Binding-site contacts:
Ligand atom C7 contacts residue ILE95 of chain 34.A at 4.3 Å (hydrophobic).
Ligand atom C3 contacts residue ILE183 of chain 34.A at 3.7 Å (hydrophobic).
Ligand atom O contacts residue LEU107 of chain 34.A at 4.4 Å.
Ligand atom C7 contacts residue PHE240 of chain 34.A at 3.9 Å (hydrophobic).
Ligand atom C6 contacts residue ILE95 of chain 34.A at 4.1 Å (hydrophobic).
Ligand atom C7 contacts residue TYR192 of chain 34.A at 4.4 Å (hydrophobic).
Ligand atom C2 contacts residue ILE183 of chain 34.A at 4.2 Å (hydrophobic).
Ligand atom C6 contacts residue TYR192 of chain 34.A at 4.4 Å (hydrophobic).
Ligand atom OXT contacts residue ASN194 of chain 34.A at 4.3 Å.
Ligand atom C9 contacts residue PHE240 of chain 34.A at 4.1 Å (hydrophobic).
Ligand atom N contacts residue TYR146 of chain 34.A at 4.1 Å.
Ligand atom C8 contacts residue MET216 of chain 34.A at 3.9 Å (hydrophobic).
Ligand atom C1 contacts residue VAL119 of chain 34.A at 4.2 Å (hydrophobic).
Ligand atom C1 contacts residue ILE219 of chain 34.A at 4.1 Å (hydrophobic).
Ligand atom C5 contacts residue PHE240 of chain 34.A at 4.1 Å (hydrophobic).
Ligand atom O contacts residue VAL113 of chain 34.A at 4.0 Å.
Ligand atom C2 contacts residue TYR146 of chain 34.A at 3.9 Å (hydrophobic).
Ligand atom C contacts residue TYR192 of chain 34.A at 4.2 Å (hydrophobic).
Ligand atom C contacts residue ASN194 of chain 34.A at 4.0 Å.
Ligand atom C5 contacts residue ILE95 of chain 34.A at 3.8 Å (hydrophobic).
Ligand atom N contacts residue MET181 of chain 34.A at 3.9 Å.
Ligand atom O contacts residue TYR192 of chain 34.A at 3.9 Å.
Ligand atom C2 contacts residue ILE95 of chain 34.A at 3.8 Å (hydrophobic).
Ligand atom CA2 contacts residue PHE115 of chain 34.A at 4.3 Å (hydrophobic).
Ligand atom C10 contacts residue MET216 of chain 34.A at 3.6 Å (hydrophobic).
Ligand atom C9 contacts residue PHE115 of chain 34.A at 4.1 Å (hydrophobic).
Ligand atom C8 contacts residue TYR192 of chain 34.A at 3.6 Å (hydrophobic).
Ligand atom C5 contacts residue ILE183 of chain 34.A at 4.4 Å (hydrophobic).
Ligand atom C3 contacts residue ILE95 of chain 34.A at 4.2 Å (hydrophobic).
Ligand atom C contacts residue TYR210 of chain 34.A at 4.1 Å (hydrophobic).
Ligand atom C10 contacts residue TYR192 of chain 34.A at 4.3 Å (hydrophobic).
Ligand atom C9 contacts residue TYR192 of chain 34.A at 4.1 Å (hydrophobic).
Ligand atom C7 contacts residue VAL117 of chain 34.A at 4.3 Å (hydrophobic).
Ligand atom N contacts residue ILE219 of chain 34.A at 4.0 Å.
Ligand atom OXT contacts residue TYR210 of chain 34.A at 3.0 Å (h-bond).
Ligand atom C1 contacts residue ILE183 of chain 34.A at 4.2 Å (hydrophobic).
Ligand atom C4 contacts residue ILE183 of chain 34.A at 4.2 Å (hydrophobic).
Ligand atom OXT contacts residue MET216 of chain 34.A at 4.2 Å.
Ligand atom C4 contacts residue ILE95 of chain 34.A at 4.0 Å (hydrophobic).
Ligand atom O contacts residue ASN194 of chain 34.A at 3.0 Å (h-bond).

A protein and the small-molecule ligand that binds it are described below.
Small molecule (SMILES): NCCCCCCCCCCCC(=O)O

Sequence of chain 34.A:
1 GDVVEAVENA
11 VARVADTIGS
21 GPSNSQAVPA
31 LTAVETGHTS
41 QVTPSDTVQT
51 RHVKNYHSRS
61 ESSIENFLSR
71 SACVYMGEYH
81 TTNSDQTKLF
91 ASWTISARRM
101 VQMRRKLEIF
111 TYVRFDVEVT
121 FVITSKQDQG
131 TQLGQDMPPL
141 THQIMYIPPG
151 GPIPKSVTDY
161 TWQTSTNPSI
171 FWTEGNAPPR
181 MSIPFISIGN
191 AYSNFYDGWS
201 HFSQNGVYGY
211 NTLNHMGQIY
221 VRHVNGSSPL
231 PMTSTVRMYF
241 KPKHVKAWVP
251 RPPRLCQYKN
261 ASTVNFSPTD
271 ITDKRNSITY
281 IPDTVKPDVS